Sequence of chain 2.B:
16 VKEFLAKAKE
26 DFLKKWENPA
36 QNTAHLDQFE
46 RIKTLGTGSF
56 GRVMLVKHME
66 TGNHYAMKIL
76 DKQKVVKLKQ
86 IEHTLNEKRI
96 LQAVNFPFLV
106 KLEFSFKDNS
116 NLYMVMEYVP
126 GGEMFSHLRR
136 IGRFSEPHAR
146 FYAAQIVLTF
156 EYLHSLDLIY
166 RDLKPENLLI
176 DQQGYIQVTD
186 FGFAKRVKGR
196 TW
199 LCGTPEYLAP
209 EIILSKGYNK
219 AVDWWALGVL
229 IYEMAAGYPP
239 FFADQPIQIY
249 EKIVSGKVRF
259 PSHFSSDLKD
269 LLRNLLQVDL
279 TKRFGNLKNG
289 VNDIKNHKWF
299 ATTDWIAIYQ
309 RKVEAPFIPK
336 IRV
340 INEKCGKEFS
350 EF

A small-molecule ligand and the protein it binds are described below.
Small molecule (SMILES): [H]/N=C(\N)NCCC[C@@H](NC(=O)[C@@H](CCCN/C(N)=N/[H])NC(=O)CCCCCNC(=O)[C@@H](CCCCN)NC(=O)CCCCCNC(=O)[C@H]1O[C@@H](n2cnc3c(N)ncnc32)[C@H](O)[C@@H]1O)C(N)=O

Sequence of chain 1.A:
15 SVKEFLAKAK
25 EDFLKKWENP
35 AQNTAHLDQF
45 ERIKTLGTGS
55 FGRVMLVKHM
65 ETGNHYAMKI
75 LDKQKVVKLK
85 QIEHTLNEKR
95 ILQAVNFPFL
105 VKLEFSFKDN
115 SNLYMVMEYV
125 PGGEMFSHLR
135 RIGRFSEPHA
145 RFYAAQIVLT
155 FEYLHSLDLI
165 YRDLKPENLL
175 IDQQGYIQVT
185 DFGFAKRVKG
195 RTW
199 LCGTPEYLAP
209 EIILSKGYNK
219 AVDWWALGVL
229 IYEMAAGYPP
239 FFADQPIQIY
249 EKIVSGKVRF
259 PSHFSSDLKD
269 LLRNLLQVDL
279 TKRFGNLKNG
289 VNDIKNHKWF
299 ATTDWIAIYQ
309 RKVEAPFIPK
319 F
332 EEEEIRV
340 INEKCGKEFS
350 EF

Binding-site contacts:
Ligand atom OAI contacts residue SER54 of chain 2.B at 3.0 Å (h-bond).
Ligand atom N7 contacts residue THR184 of chain 2.B at 3.6 Å (h-bond).
Ligand atom CCI contacts residue PHE55 of chain 2.B at 3.5 Å (hydrophobic).
Ligand atom CAR contacts residue ASP185 of chain 2.B at 3.3 Å.
Ligand atom NH2 contacts residue GLU231 of chain 2.B at 2.8 Å (salt-bridge).
Ligand atom N1 contacts residue ALA71 of chain 2.B at 3.6 Å.
Ligand atom NH1 contacts residue GLU231 of chain 2.B at 3.6 Å (salt-bridge).
Ligand atom NH1 contacts residue PHE130 of chain 2.B at 3.6 Å.
Ligand atom NAC contacts residue ASP167 of chain 2.B at 3.0 Å (salt-bridge).
Ligand atom CBJ contacts residue PHE55 of chain 2.B at 3.8 Å (hydrophobic).
Ligand atom NAC contacts residue PHE188 of chain 2.B at 3.6 Å.
Ligand atom N1 contacts residue VAL124 of chain 2.B at 2.9 Å (h-bond).
Ligand atom CAX contacts residue GLY56 of chain 2.B at 3.7 Å.
Ligand atom CZ contacts residue GLU231 of chain 2.B at 3.6 Å.
Ligand atom C2 contacts residue TYR123 of chain 2.B at 3.5 Å (hydrophobic).
Ligand atom OAO contacts residue LEU174 of chain 2.B at 3.6 Å.
Ligand atom N6 contacts residue ALA71 of chain 2.B at 3.5 Å.
Ligand atom CAY contacts residue MET64 of chain 1.A at 3.2 Å (hydrophobic).
Ligand atom NBS contacts residue PHE55 of chain 2.B at 3.5 Å.
Ligand atom CAR contacts residue ASP167 of chain 2.B at 3.6 Å.
Ligand atom C6 contacts residue ALA71 of chain 2.B at 3.4 Å (hydrophobic).
Ligand atom NH1 contacts residue GLU171 of chain 2.B at 2.9 Å (salt-bridge).
Ligand atom N6 contacts residue GLU122 of chain 2.B at 3.1 Å (salt-bridge).
Ligand atom CAS contacts residue PHE188 of chain 2.B at 3.8 Å (hydrophobic).
Ligand atom NBQ contacts residue SER54 of chain 2.B at 3.1 Å (h-bond).
Ligand atom CBJ contacts residue GLU65 of chain 1.A at 3.5 Å.
Ligand atom OAL contacts residue VAL58 of chain 2.B at 3.4 Å.
Ligand atom CAV contacts residue MET64 of chain 1.A at 3.6 Å (hydrophobic).
Ligand atom CG contacts residue GLU171 of chain 2.B at 3.3 Å.
Ligand atom CCB contacts residue GLU65 of chain 1.A at 3.8 Å.
Ligand atom CD contacts residue GLU171 of chain 2.B at 3.0 Å.
Ligand atom OAI contacts residue PHE55 of chain 2.B at 3.0 Å (h-bond).
Ligand atom CD contacts residue THR202 of chain 2.B at 3.7 Å.
Ligand atom NBQ contacts residue GLU65 of chain 1.A at 3.0 Å (salt-bridge).
Ligand atom OAI contacts residue GLY56 of chain 2.B at 3.5 Å (h-bond).
Ligand atom CCI contacts residue GLU65 of chain 1.A at 3.6 Å.
Ligand atom CBZ contacts residue PHE55 of chain 2.B at 3.7 Å (hydrophobic).
Ligand atom C2 contacts residue VAL124 of chain 2.B at 3.1 Å (hydrophobic).
Ligand atom OAI contacts residue GLY53 of chain 2.B at 3.4 Å.
Ligand atom NAC contacts residue LYS169 of chain 2.B at 3.3 Å (salt-bridge).